Sequence of chain 1.A:
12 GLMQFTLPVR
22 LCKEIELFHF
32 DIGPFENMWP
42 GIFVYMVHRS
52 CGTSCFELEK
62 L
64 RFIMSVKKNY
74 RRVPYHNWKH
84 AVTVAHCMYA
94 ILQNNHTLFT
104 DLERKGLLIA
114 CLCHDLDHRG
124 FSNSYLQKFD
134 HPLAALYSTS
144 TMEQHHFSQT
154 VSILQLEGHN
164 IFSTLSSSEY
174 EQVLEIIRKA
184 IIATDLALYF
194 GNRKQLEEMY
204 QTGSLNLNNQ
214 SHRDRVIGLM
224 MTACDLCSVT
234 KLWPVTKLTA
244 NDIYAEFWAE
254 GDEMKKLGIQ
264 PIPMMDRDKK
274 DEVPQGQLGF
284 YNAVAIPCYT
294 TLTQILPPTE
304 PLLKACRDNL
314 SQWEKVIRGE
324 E

Binding-site contacts:
Ligand atom N14 contacts residue TYR247 of chain 1.A at 2.7 Å (h-bond).
Ligand atom C12 contacts residue PHE283 of chain 1.A at 3.6 Å (hydrophobic).
Ligand atom C15 contacts residue MET267 of chain 1.A at 3.6 Å (hydrophobic).
Ligand atom C15 contacts residue GLY279 of chain 1.A at 3.4 Å.
Ligand atom C20 contacts residue PRO266 of chain 1.A at 3.6 Å (hydrophobic).
Ligand atom N10 contacts residue GLN280 of chain 1.A at 3.1 Å (h-bond).
Ligand atom C21 contacts residue LYS272 of chain 1.A at 3.6 Å.
Ligand atom N14 contacts residue GLY279 of chain 1.A at 3.7 Å.
Ligand atom C12 contacts residue GLY279 of chain 1.A at 3.8 Å.
Ligand atom N18 contacts residue GLY279 of chain 1.A at 3.7 Å.
Ligand atom C2 contacts residue LEU229 of chain 1.A at 3.6 Å (hydrophobic).
Ligand atom C6 contacts residue ILE246 of chain 1.A at 3.4 Å (hydrophobic).
Ligand atom C12 contacts residue GLN280 of chain 1.A at 3.7 Å.
Ligand atom C12 contacts residue TYR247 of chain 1.A at 3.5 Å (hydrophobic).
Ligand atom C2 contacts residue PHE283 of chain 1.A at 3.6 Å (hydrophobic).
Ligand atom C11 contacts residue TYR247 of chain 1.A at 3.5 Å (hydrophobic).
Ligand atom C13 contacts residue MET267 of chain 1.A at 3.6 Å (hydrophobic).
Ligand atom C6 contacts residue PHE283 of chain 1.A at 3.7 Å (hydrophobic).
Ligand atom C23 contacts residue MET267 of chain 1.A at 3.4 Å (hydrophobic).
Ligand atom N16 contacts residue MET267 of chain 1.A at 3.6 Å.
Ligand atom C13 contacts residue TYR247 of chain 1.A at 3.5 Å (hydrophobic).
Ligand atom C7 contacts residue ILE246 of chain 1.A at 3.5 Å (hydrophobic).
Ligand atom N16 contacts residue GLY279 of chain 1.A at 3.7 Å.
Ligand atom N14 contacts residue MET267 of chain 1.A at 3.6 Å.
Ligand atom N1 contacts residue ILE246 of chain 1.A at 3.5 Å.
Ligand atom C21 contacts residue GLU275 of chain 1.A at 3.4 Å.
Ligand atom N18 contacts residue MET267 of chain 1.A at 3.6 Å.
Ligand atom F27 contacts residue PHE250 of chain 1.A at 3.4 Å.
Ligand atom N17 contacts residue MET267 of chain 1.A at 3.7 Å.
Ligand atom N17 contacts residue GLY279 of chain 1.A at 3.4 Å (h-bond).
Ligand atom F25 contacts residue LEU229 of chain 1.A at 3.7 Å.
Ligand atom N8 contacts residue PHE250 of chain 1.A at 3.6 Å.
Ligand atom F26 contacts residue LEU189 of chain 1.A at 3.3 Å.
Ligand atom N8 contacts residue PHE283 of chain 1.A at 3.8 Å.
Ligand atom C13 contacts residue GLY279 of chain 1.A at 3.4 Å.
Ligand atom C22 contacts residue TYR247 of chain 1.A at 3.6 Å (hydrophobic).
Ligand atom C7 contacts residue GLN280 of chain 1.A at 3.5 Å.
Ligand atom F26 contacts residue PHE283 of chain 1.A at 3.4 Å.
Ligand atom C4 contacts residue PHE283 of chain 1.A at 3.6 Å (hydrophobic).
Ligand atom C3 contacts residue PHE283 of chain 1.A at 3.5 Å (hydrophobic).

A protein and the small-molecule ligand that binds it are described below.
Small molecule (SMILES): Cc1ncc(C(F)(F)F)c2nc(CCc3nc(N4CCCC4)nn3C)nn12